Sequence of chain 13.C:
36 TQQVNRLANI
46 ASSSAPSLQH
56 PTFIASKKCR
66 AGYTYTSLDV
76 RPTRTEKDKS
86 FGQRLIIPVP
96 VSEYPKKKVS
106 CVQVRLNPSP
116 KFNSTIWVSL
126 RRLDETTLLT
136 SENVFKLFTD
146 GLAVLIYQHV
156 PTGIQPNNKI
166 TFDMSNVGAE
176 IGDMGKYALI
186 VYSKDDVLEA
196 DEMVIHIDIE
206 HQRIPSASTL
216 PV

A small-molecule ligand and the protein it binds are described below.
Small molecule (SMILES): Nc1ncnc2c1ncn2[C@@H]1O[C@H](CO[P](=O)(O)O[C@H]2[C@@H](O)[C@H](n3cnc4c(N)ncnc43)O[C@@H]2CO[P](=O)(O)O[C@H]2[C@@H](O)[C@H](n3cnc4c(N)ncnc43)O[C@@H]2CO)[C@@H](O)[C@H]1O

Sequence of chain 14.B:
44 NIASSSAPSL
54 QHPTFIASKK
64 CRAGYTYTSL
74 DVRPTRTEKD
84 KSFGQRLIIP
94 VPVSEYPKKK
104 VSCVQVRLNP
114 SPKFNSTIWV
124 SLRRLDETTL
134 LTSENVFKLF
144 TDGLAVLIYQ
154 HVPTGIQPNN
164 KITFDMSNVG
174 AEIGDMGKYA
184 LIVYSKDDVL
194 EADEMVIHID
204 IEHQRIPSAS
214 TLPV

Binding-site contacts:
Ligand atom O2' contacts residue ARG208 of chain 14.B at 4.1 Å.
Ligand atom OP1 contacts residue SER211 of chain 14.B at 4.3 Å.
Ligand atom OP2 contacts residue ARG208 of chain 13.C at 4.4 Å.
Ligand atom P contacts residue ARG208 of chain 13.C at 4.5 Å.
Ligand atom N3 contacts residue ARG65 of chain 14.B at 4.1 Å.
Ligand atom O2' contacts residue ARG65 of chain 14.B at 4.3 Å.
Ligand atom O2' contacts residue GLY67 of chain 14.B at 3.3 Å (h-bond).
Ligand atom O2' contacts residue ALA66 of chain 14.B at 3.6 Å.
Ligand atom O5' contacts residue ARG208 of chain 13.C at 4.0 Å.
Ligand atom C1' contacts residue GLY67 of chain 14.B at 4.4 Å.
Ligand atom OP1 contacts residue ARG208 of chain 14.B at 4.1 Å.
Ligand atom OP1 contacts residue ARG208 of chain 13.C at 4.1 Å.